Binding-site contacts:
Ligand atom O11 contacts residue HIS223 of chain 1.A at 2.7 Å (h-bond).
Ligand atom C15 contacts residue PHE103 of chain 1.A at 4.0 Å (hydrophobic).
Ligand atom C29 contacts residue LEU53 of chain 1.A at 3.5 Å (hydrophobic).
Ligand atom S6 contacts residue LEU90 of chain 1.A at 3.7 Å.
Ligand atom C28 contacts residue TRP82 of chain 1.A at 3.9 Å (hydrophobic).
Ligand atom C27 contacts residue ASP50 of chain 1.A at 3.1 Å.
Ligand atom C29 contacts residue PRO234 of chain 1.A at 3.8 Å (hydrophobic).
Ligand atom C22 contacts residue ALA49 of chain 1.A at 3.9 Å (hydrophobic).
Ligand atom C4 contacts residue LEU86 of chain 1.A at 3.6 Å (hydrophobic).
Ligand atom N26 contacts residue ASP50 of chain 1.A at 3.5 Å (salt-bridge).
Ligand atom C30 contacts residue ASN231 of chain 1.A at 3.3 Å.
Ligand atom C25 contacts residue ASP50 of chain 1.A at 3.5 Å.
Ligand atom C21 contacts residue TRP82 of chain 1.A at 4.0 Å (hydrophobic).
Ligand atom C3 contacts residue GLU52 of chain 1.A at 3.2 Å.
Ligand atom C5 contacts residue PHE103 of chain 1.A at 4.0 Å (hydrophobic).
Ligand atom C30 contacts residue PRO234 of chain 1.A at 3.7 Å (hydrophobic).
Ligand atom C25 contacts residue ASN231 of chain 1.A at 3.1 Å.
Ligand atom C31 contacts residue ASN231 of chain 1.A at 2.9 Å.
Ligand atom C11 contacts residue ILE123 of chain 1.A at 3.8 Å (hydrophobic).
Ligand atom N26 contacts residue ASN231 of chain 1.A at 2.9 Å (h-bond).
Ligand atom C30 contacts residue ASP50 of chain 1.A at 3.9 Å.
Ligand atom C11 contacts residue HIS223 of chain 1.A at 3.7 Å.
Ligand atom C9 contacts residue LEU127 of chain 1.A at 4.0 Å (hydrophobic).
Ligand atom C10 contacts residue ILE123 of chain 1.A at 3.3 Å (hydrophobic).
Ligand atom C28 contacts residue ASP50 of chain 1.A at 3.8 Å.
Ligand atom C31 contacts residue ASP50 of chain 1.A at 3.1 Å.
Ligand atom O3 contacts residue ARG93 of chain 1.A at 3.0 Å (salt-bridge).
Ligand atom O3 contacts residue GLU52 of chain 1.A at 2.4 Å (salt-bridge).
Ligand atom C2 contacts residue GLU52 of chain 1.A at 3.2 Å.
Ligand atom O11 contacts residue ILE123 of chain 1.A at 3.4 Å.
Ligand atom C24 contacts residue THR46 of chain 1.A at 3.8 Å.
Ligand atom C14 contacts residue PHE103 of chain 1.A at 3.9 Å (hydrophobic).
Ligand atom C3 contacts residue ARG93 of chain 1.A at 4.0 Å.
Ligand atom C29 contacts residue ASP50 of chain 1.A at 3.5 Å.
Ligand atom N26 contacts residue VAL232 of chain 1.A at 3.9 Å.
Ligand atom C21 contacts residue ALA49 of chain 1.A at 3.7 Å (hydrophobic).
Ligand atom C4 contacts residue LEU90 of chain 1.A at 4.0 Å (hydrophobic).
Ligand atom C19 contacts residue THR46 of chain 1.A at 3.7 Å.
Ligand atom C12 contacts residue HIS223 of chain 1.A at 3.9 Å.
Ligand atom O16 contacts residue LEU45 of chain 1.A at 3.4 Å.

The protein below binds the small molecule below.
Small molecule (SMILES): O=C(c1ccc(OCCN2CCCCC2)cc1)c1c(-c2ccc(O)cc2)sc2cc(O)ccc12

Sequence of chain 1.A:
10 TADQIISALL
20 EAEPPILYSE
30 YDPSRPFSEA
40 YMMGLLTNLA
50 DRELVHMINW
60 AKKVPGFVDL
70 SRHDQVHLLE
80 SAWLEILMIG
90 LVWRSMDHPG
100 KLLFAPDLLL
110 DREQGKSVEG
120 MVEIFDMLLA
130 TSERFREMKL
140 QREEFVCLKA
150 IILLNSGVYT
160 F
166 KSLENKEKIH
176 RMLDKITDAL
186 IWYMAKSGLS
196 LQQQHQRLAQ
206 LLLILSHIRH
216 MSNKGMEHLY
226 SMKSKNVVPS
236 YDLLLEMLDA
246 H